Binding-site contacts:
Ligand atom C5 contacts residue PRO631 of chain 1.J at 4.4 Å (hydrophobic).
Ligand atom N7 contacts residue HIS630 of chain 1.J at 4.1 Å.
Ligand atom O4' contacts residue HIS630 of chain 1.J at 4.4 Å.
Ligand atom C2 contacts residue PRO419 of chain 1.J at 4.4 Å (hydrophobic).
Ligand atom N7 contacts residue SER632 of chain 1.J at 3.8 Å.
Ligand atom C6 contacts residue PRO419 of chain 1.J at 4.4 Å (hydrophobic).
Ligand atom N6 contacts residue GLY639 of chain 1.J at 2.8 Å (h-bond).
Ligand atom C2' contacts residue PRO419 of chain 1.J at 4.0 Å (hydrophobic).
Ligand atom N6 contacts residue PRO631 of chain 1.J at 3.9 Å.
Ligand atom N3 contacts residue PRO419 of chain 1.J at 4.3 Å.
Ligand atom C6 contacts residue PRO631 of chain 1.J at 4.0 Å (hydrophobic).
Ligand atom O5' contacts residue PRO631 of chain 1.J at 4.1 Å.
Ligand atom N7 contacts residue PRO419 of chain 1.J at 4.4 Å.
Ligand atom C5 contacts residue SER632 of chain 1.J at 4.3 Å.
Ligand atom N7 contacts residue ASP609 of chain 1.J at 4.5 Å.
Ligand atom C4 contacts residue PRO419 of chain 1.J at 4.2 Å (hydrophobic).
Ligand atom O2P contacts residue PRO631 of chain 1.J at 3.8 Å.
Ligand atom O5' contacts residue PHE629 of chain 1.J at 4.2 Å.
Ligand atom N9 contacts residue PRO419 of chain 1.J at 4.2 Å.
Ligand atom C2 contacts residue GLY639 of chain 1.J at 3.7 Å.
Ligand atom N1 contacts residue PRO631 of chain 1.J at 4.2 Å.
Ligand atom C8 contacts residue PRO419 of chain 1.J at 4.3 Å (hydrophobic).
Ligand atom N1 contacts residue VAL418 of chain 1.J at 3.8 Å.
Ligand atom C6 contacts residue SER632 of chain 1.J at 4.3 Å.
Ligand atom N6 contacts residue SER632 of chain 1.J at 3.9 Å.
Ligand atom O2P contacts residue PHE629 of chain 1.J at 4.0 Å.
Ligand atom N6 contacts residue VAL418 of chain 1.J at 3.6 Å.
Ligand atom N1 contacts residue ILE622 of chain 1.J at 4.4 Å.
Ligand atom N6 contacts residue PRO633 of chain 1.J at 4.1 Å.
Ligand atom N1 contacts residue GLY639 of chain 1.J at 2.9 Å (h-bond).
Ligand atom C1' contacts residue HIS630 of chain 1.J at 4.0 Å.
Ligand atom C5 contacts residue PRO419 of chain 1.J at 4.2 Å (hydrophobic).
Ligand atom N6 contacts residue GLY637 of chain 1.J at 4.1 Å.
Ligand atom C8 contacts residue HIS630 of chain 1.J at 3.4 Å.
Ligand atom C6 contacts residue VAL418 of chain 1.J at 3.8 Å (hydrophobic).
Ligand atom O2P contacts residue HIS628 of chain 1.J at 4.3 Å.
Ligand atom N6 contacts residue PHE638 of chain 1.J at 3.8 Å.
Ligand atom O4' contacts residue PRO631 of chain 1.J at 3.8 Å.
Ligand atom N9 contacts residue HIS630 of chain 1.J at 4.2 Å.
Ligand atom C6 contacts residue GLY639 of chain 1.J at 3.7 Å.

The protein below binds the small molecule below.
Small molecule (SMILES): Nc1ncnc2c1ncn2[C@H]1C[C@H](O)[C@@H](COP(=O)(O)O)O1

Sequence of chain 1.J:
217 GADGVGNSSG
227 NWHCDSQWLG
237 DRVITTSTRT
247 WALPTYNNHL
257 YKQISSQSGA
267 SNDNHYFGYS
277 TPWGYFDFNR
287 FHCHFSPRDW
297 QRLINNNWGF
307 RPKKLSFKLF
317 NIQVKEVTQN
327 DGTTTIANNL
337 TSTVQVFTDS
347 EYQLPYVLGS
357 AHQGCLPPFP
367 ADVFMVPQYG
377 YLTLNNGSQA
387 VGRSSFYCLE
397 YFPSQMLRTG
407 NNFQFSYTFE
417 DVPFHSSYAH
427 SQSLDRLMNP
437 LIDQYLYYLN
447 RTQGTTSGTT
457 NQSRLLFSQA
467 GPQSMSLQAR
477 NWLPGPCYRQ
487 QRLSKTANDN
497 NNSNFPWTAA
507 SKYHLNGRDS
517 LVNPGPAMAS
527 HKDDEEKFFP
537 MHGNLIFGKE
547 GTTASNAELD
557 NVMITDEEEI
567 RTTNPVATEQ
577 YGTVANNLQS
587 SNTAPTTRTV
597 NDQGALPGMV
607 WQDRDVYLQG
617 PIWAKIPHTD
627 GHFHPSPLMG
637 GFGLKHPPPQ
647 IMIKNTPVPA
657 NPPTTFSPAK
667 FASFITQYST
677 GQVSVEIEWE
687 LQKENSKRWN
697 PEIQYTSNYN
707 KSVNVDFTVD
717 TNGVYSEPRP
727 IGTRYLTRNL